Sequence of chain 1.C:
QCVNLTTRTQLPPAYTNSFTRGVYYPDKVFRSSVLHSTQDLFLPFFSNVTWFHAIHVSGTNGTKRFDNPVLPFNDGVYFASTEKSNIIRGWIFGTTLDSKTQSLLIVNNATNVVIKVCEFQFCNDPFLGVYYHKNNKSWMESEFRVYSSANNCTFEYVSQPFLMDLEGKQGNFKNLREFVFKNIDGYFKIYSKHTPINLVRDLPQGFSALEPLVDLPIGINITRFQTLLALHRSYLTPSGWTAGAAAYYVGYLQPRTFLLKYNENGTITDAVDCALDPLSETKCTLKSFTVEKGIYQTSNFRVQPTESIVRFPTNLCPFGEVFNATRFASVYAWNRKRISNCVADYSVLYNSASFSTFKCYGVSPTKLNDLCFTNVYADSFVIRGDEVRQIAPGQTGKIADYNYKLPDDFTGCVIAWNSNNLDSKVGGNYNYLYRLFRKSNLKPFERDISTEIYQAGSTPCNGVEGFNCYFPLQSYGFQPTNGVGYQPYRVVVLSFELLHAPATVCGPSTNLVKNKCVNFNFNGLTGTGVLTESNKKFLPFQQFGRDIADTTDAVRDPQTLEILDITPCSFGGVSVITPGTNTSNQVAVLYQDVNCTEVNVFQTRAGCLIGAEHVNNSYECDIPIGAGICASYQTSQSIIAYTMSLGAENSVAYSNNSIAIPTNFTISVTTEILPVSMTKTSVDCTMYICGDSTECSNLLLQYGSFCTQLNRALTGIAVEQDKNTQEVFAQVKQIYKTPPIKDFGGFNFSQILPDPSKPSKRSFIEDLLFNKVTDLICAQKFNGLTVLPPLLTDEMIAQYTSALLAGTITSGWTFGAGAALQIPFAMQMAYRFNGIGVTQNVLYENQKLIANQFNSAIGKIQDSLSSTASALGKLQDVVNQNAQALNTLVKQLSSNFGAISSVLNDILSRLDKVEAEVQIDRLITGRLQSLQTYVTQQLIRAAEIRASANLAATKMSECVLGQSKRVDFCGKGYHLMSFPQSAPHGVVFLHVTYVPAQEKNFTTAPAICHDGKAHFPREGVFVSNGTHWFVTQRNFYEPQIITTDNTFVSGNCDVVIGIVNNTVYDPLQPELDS

Binding-site contacts:
Ligand atom O4 contacts residue ASN704 of chain 1.C at 4.2 Å.
Ligand atom O4 contacts residue GLN913 of chain 1.C at 4.3 Å.
Ligand atom C7 contacts residue PHE705 of chain 1.C at 3.8 Å (hydrophobic).
Ligand atom O5 contacts residue GLN1058 of chain 1.C at 4.2 Å.
Ligand atom C7 contacts residue ASN704 of chain 1.C at 3.3 Å.
Ligand atom O5 contacts residue ASN704 of chain 1.C at 2.5 Å (h-bond).
Ligand atom C3 contacts residue ASN704 of chain 1.C at 3.0 Å.
Ligand atom N2 contacts residue ASN704 of chain 1.C at 2.8 Å (h-bond).
Ligand atom C8 contacts residue PHE705 of chain 1.C at 3.4 Å (hydrophobic).
Ligand atom C3 contacts residue LEU909 of chain 1.C at 3.8 Å (hydrophobic).
Ligand atom C3 contacts residue GLN913 of chain 1.C at 3.7 Å.
Ligand atom O7 contacts residue ASN704 of chain 1.C at 4.2 Å.
Ligand atom O3 contacts residue GLN913 of chain 1.C at 2.6 Å (h-bond).
Ligand atom C7 contacts residue ASN906 of chain 1.C at 3.8 Å.
Ligand atom N2 contacts residue PHE705 of chain 1.C at 4.0 Å.
Ligand atom C6 contacts residue GLN1058 of chain 1.C at 4.0 Å.
Ligand atom C8 contacts residue ASN704 of chain 1.C at 3.4 Å.
Ligand atom C1 contacts residue GLN1058 of chain 1.C at 4.4 Å.
Ligand atom O7 contacts residue ASN906 of chain 1.C at 3.1 Å (h-bond).
Ligand atom C2 contacts residue ASN704 of chain 1.C at 2.6 Å.
Ligand atom O3 contacts residue LEU909 of chain 1.C at 3.0 Å.
Ligand atom C5 contacts residue GLN1058 of chain 1.C at 4.1 Å.
Ligand atom C8 contacts residue PHE1096 of chain 1.C at 3.8 Å (hydrophobic).
Ligand atom O3 contacts residue ASN704 of chain 1.C at 4.0 Å.
Ligand atom C5 contacts residue ASN704 of chain 1.C at 3.1 Å.
Ligand atom O3 contacts residue PHE705 of chain 1.C at 4.1 Å.
Ligand atom C2 contacts residue LEU909 of chain 1.C at 3.4 Å (hydrophobic).
Ligand atom C7 contacts residue LEU909 of chain 1.C at 3.5 Å (hydrophobic).
Ligand atom N2 contacts residue LEU909 of chain 1.C at 3.2 Å.
Ligand atom O7 contacts residue LEU909 of chain 1.C at 3.2 Å.
Ligand atom C1 contacts residue ASN704 of chain 1.C at 1.5 Å.
Ligand atom C8 contacts residue THR703 of chain 1.C at 3.8 Å.
Ligand atom C3 contacts residue PHE705 of chain 1.C at 4.1 Å (hydrophobic).
Ligand atom C6 contacts residue ASN704 of chain 1.C at 4.5 Å.
Ligand atom C4 contacts residue ASN704 of chain 1.C at 3.7 Å.
Ligand atom O7 contacts residue PHE705 of chain 1.C at 4.5 Å.
Ligand atom C8 contacts residue ASN906 of chain 1.C at 4.1 Å.

The small molecule below binds the protein below.
Small molecule (SMILES): CC(=O)N[C@@H]1[C@@H](O)[C@H](O)[C@@H](CO)O[C@H]1O